The protein below binds the small molecule below.
Small molecule (SMILES): C[C@H](N)C(=O)NCC(=O)N[C@@H](Cn1cc(P(=O)(O)O)nn1)C(=O)N[C@@H](C)C(=O)NCC=O

Sequence of chain 1.B:
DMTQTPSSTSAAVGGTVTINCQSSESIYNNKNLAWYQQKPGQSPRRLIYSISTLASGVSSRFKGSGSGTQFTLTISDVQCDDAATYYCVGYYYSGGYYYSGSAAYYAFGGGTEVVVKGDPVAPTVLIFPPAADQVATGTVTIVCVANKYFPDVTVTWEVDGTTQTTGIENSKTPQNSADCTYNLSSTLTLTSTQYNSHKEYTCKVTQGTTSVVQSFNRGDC

Sequence of chain 1.A:
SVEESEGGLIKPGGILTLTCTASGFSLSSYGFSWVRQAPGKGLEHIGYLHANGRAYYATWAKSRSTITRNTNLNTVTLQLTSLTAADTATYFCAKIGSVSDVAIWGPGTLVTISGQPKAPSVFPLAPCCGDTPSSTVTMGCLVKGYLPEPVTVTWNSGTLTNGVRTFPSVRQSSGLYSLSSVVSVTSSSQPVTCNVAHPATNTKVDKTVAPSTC

Binding-site contacts:
Ligand atom CE2 contacts residue TYR106 of chain 1.B at 3.9 Å (hydrophobic).
Ligand atom O4 contacts residue LYS96 of chain 1.A at 2.9 Å (salt-bridge).
Ligand atom N contacts residue TYR28 of chain 1.B at 3.6 Å.
Ligand atom NG contacts residue TYR49 of chain 1.A at 3.4 Å (h-bond).
Ligand atom CB contacts residue TYR49 of chain 1.A at 3.6 Å (hydrophobic).
Ligand atom NE1 contacts residue SER101 of chain 1.A at 3.2 Å (h-bond).
Ligand atom P contacts residue SER99 of chain 1.A at 3.5 Å.
Ligand atom O contacts residue TYR28 of chain 1.B at 3.5 Å.
Ligand atom O contacts residue TYR28 of chain 1.B at 3.3 Å (h-bond).
Ligand atom C contacts residue HIS51 of chain 1.A at 3.6 Å.
Ligand atom CE2 contacts residue SER101 of chain 1.A at 3.9 Å.
Ligand atom O4 contacts residue TYR106 of chain 1.B at 3.5 Å (h-bond).
Ligand atom CB contacts residue TYR91 of chain 1.B at 3.6 Å (hydrophobic).
Ligand atom C contacts residue TYR28 of chain 1.B at 3.2 Å (hydrophobic).
Ligand atom O3 contacts residue VAL100 of chain 1.A at 3.1 Å (h-bond).
Ligand atom O1 contacts residue SER99 of chain 1.A at 2.5 Å (h-bond).
Ligand atom O contacts residue TYR93 of chain 1.B at 3.5 Å.
Ligand atom CA contacts residue TYR28 of chain 1.B at 3.6 Å (hydrophobic).
Ligand atom CB contacts residue HIS51 of chain 1.A at 3.9 Å.
Ligand atom P contacts residue LYS96 of chain 1.A at 3.8 Å.
Ligand atom O3 contacts residue GLY98 of chain 1.A at 3.2 Å.
Ligand atom CD2 contacts residue TYR106 of chain 1.B at 3.5 Å (hydrophobic).
Ligand atom O1 contacts residue TYR106 of chain 1.B at 2.8 Å (h-bond).
Ligand atom N contacts residue TYR28 of chain 1.B at 3.7 Å.
Ligand atom CD2 contacts residue TYR49 of chain 1.A at 3.4 Å (hydrophobic).
Ligand atom CB contacts residue HIS51 of chain 1.A at 3.3 Å.
Ligand atom P contacts residue TYR106 of chain 1.B at 3.5 Å.
Ligand atom O3 contacts residue LYS96 of chain 1.A at 3.7 Å.
Ligand atom O3 contacts residue SER99 of chain 1.A at 3.1 Å (h-bond).
Ligand atom O contacts residue TYR91 of chain 1.B at 2.8 Å (h-bond).
Ligand atom O contacts residue HIS51 of chain 1.A at 3.0 Å (h-bond).
Ligand atom O contacts residue VAL100 of chain 1.A at 3.6 Å.
Ligand atom C contacts residue TYR91 of chain 1.B at 3.7 Å (hydrophobic).
Ligand atom CA contacts residue TYR91 of chain 1.B at 3.6 Å (hydrophobic).
Ligand atom O contacts residue ASN32 of chain 1.B at 3.0 Å (h-bond).
Ligand atom O1 contacts residue GLY98 of chain 1.A at 3.5 Å (h-bond).
Ligand atom P contacts residue SER101 of chain 1.A at 3.8 Å.
Ligand atom O4 contacts residue GLY98 of chain 1.A at 3.0 Å (h-bond).
Ligand atom P contacts residue GLY98 of chain 1.A at 3.6 Å.
Ligand atom O3 contacts residue SER101 of chain 1.A at 2.9 Å (h-bond).